This small molecule binds to this protein.
Small molecule (SMILES): CC(=O)N[C@H]1[C@H](O[C@H]2[C@H](O)[C@@H](NC(C)=O)CO[C@@H]2CO)O[C@H](CO)[C@@H](O[C@@H]2O[C@H](CO[C@H]3O[C@H](CO)[C@@H](O)[C@H](O)[C@@H]3O)[C@@H](O)[C@H](O[C@H]3O[C@H](CO)[C@@H](O)[C@H](O)[C@@H]3O)[C@@H]2O)[C@@H]1O

Sequence of chain 1.A:
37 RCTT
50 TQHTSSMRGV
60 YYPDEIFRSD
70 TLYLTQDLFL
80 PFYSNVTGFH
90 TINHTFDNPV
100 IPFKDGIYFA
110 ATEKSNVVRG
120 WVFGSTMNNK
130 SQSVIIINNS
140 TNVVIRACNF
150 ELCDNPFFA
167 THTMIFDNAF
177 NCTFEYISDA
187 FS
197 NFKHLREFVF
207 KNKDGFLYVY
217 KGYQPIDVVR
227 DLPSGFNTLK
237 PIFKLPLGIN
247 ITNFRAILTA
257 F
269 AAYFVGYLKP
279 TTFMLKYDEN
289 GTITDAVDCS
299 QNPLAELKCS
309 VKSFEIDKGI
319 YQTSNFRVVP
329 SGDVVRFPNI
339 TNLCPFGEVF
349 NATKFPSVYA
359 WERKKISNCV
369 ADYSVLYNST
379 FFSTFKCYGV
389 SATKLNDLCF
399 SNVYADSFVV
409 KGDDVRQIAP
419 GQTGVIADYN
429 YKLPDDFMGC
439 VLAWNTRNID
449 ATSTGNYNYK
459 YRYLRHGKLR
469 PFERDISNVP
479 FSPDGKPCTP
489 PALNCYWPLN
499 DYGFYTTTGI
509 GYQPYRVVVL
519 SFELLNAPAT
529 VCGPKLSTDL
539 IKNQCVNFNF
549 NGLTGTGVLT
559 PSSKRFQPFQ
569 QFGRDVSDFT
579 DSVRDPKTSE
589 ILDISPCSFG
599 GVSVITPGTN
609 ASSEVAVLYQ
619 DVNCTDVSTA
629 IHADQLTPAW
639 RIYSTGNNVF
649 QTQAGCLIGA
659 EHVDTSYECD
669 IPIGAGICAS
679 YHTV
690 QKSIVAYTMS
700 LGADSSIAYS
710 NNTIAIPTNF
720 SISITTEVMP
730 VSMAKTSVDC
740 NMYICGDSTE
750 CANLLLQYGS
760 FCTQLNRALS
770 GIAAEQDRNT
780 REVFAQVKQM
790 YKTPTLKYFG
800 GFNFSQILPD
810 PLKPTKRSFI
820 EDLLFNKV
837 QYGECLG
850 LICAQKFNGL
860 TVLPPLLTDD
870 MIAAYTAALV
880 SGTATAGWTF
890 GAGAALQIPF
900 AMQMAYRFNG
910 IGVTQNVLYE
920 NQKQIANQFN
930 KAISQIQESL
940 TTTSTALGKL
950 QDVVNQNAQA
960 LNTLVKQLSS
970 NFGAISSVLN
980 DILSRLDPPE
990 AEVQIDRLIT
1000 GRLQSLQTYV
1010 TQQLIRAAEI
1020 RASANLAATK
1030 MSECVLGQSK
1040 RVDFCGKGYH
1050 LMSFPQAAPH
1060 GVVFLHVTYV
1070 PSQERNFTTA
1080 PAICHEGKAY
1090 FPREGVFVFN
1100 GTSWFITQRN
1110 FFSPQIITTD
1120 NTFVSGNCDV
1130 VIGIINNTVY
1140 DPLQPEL

Binding-site contacts:
Ligand atom C4 contacts residue ASN1099 of chain 1.A at 4.2 Å.
Ligand atom O5 contacts residue PHE1104 of chain 1.A at 3.8 Å.
Ligand atom C1 contacts residue ASN1099 of chain 1.A at 1.4 Å.
Ligand atom O7 contacts residue GLY1100 of chain 1.A at 4.1 Å.
Ligand atom O5 contacts residue ASN1099 of chain 1.A at 2.4 Å (h-bond).
Ligand atom N2 contacts residue GLY1100 of chain 1.A at 3.6 Å.
Ligand atom C5 contacts residue PHE1104 of chain 1.A at 4.3 Å (hydrophobic).
Ligand atom C2 contacts residue GLY1100 of chain 1.A at 4.2 Å.
Ligand atom C8 contacts residue GLY1100 of chain 1.A at 3.7 Å.
Ligand atom C6 contacts residue PHE1104 of chain 1.A at 3.6 Å (hydrophobic).
Ligand atom C3 contacts residue ASN1099 of chain 1.A at 3.6 Å.
Ligand atom C2 contacts residue ASN1099 of chain 1.A at 2.4 Å.
Ligand atom C7 contacts residue ARG1074 of chain 1.A at 3.7 Å.
Ligand atom O5 contacts residue SER1102 of chain 1.A at 4.4 Å.
Ligand atom C5 contacts residue ASN1099 of chain 1.A at 3.6 Å.
Ligand atom O6 contacts residue PHE1104 of chain 1.A at 3.1 Å.
Ligand atom C8 contacts residue ARG1074 of chain 1.A at 3.6 Å.
Ligand atom O7 contacts residue ASN1099 of chain 1.A at 2.9 Å (h-bond).
Ligand atom C8 contacts residue ASN1099 of chain 1.A at 4.2 Å.
Ligand atom C7 contacts residue ASN1099 of chain 1.A at 3.0 Å.
Ligand atom N2 contacts residue ASN1099 of chain 1.A at 2.8 Å (h-bond).
Ligand atom C7 contacts residue GLY1100 of chain 1.A at 3.6 Å.
Ligand atom O7 contacts residue ARG1074 of chain 1.A at 3.0 Å (salt-bridge).
Ligand atom C1 contacts residue GLY1100 of chain 1.A at 3.8 Å.
Ligand atom C3 contacts residue GLY1100 of chain 1.A at 4.3 Å.